Sequence of chain 2.A:
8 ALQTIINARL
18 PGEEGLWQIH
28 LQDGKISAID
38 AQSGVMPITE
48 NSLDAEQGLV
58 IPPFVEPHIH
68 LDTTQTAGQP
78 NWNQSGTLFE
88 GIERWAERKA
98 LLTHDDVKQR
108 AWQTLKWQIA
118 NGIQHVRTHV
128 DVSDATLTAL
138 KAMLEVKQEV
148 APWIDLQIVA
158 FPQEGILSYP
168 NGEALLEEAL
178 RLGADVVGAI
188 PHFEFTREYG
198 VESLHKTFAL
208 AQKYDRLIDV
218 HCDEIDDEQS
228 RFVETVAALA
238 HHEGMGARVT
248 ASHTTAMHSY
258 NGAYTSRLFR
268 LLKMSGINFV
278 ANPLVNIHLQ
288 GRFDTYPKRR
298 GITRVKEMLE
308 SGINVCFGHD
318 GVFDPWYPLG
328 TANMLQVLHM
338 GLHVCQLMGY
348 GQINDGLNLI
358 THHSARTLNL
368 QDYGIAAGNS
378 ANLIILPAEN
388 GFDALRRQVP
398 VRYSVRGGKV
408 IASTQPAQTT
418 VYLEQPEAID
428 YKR

The small molecule below binds the protein below.
Small molecule (SMILES): O=C1NC=C(F)[C@H](O)N1

Binding-site contacts:
Ligand atom C6 contacts residue FE1 of chain 2.B at 3.8 Å.
Ligand atom O2 contacts residue GLN160 of chain 2.A at 3.0 Å (h-bond).
Ligand atom C6 contacts residue TRP323 of chain 2.A at 3.4 Å (hydrophobic).
Ligand atom C2 contacts residue GLN160 of chain 2.A at 3.7 Å.
Ligand atom C2 contacts residue LEU85 of chain 2.A at 3.6 Å (hydrophobic).
Ligand atom O4 contacts residue GLU221 of chain 2.A at 3.8 Å.
Ligand atom C2 contacts residue HIS218 of chain 2.A at 3.5 Å.
Ligand atom F5 contacts residue HIS67 of chain 2.A at 3.7 Å.
Ligand atom N1 contacts residue GLN160 of chain 2.A at 2.9 Å (h-bond).
Ligand atom O2 contacts residue LEU85 of chain 2.A at 3.6 Å.
Ligand atom C5 contacts residue HIS67 of chain 2.A at 3.6 Å.
Ligand atom C5 contacts residue ASP317 of chain 2.A at 3.7 Å.
Ligand atom F5 contacts residue ASP317 of chain 2.A at 3.1 Å.
Ligand atom O4 contacts residue FE1 of chain 2.B at 2.1 Å.
Ligand atom C6 contacts residue GLN160 of chain 2.A at 3.8 Å.
Ligand atom N3 contacts residue GLU221 of chain 2.A at 2.8 Å (salt-bridge).
Ligand atom F5 contacts residue TRP323 of chain 2.A at 3.4 Å.
Ligand atom N3 contacts residue HIS218 of chain 2.A at 3.5 Å.
Ligand atom C5 contacts residue FE1 of chain 2.B at 3.4 Å.
Ligand atom O4 contacts residue ASP317 of chain 2.A at 2.8 Å (salt-bridge).
Ligand atom C4 contacts residue FE1 of chain 2.B at 3.3 Å.
Ligand atom C2 contacts residue GLU221 of chain 2.A at 3.8 Å.
Ligand atom N1 contacts residue TRP323 of chain 2.A at 3.8 Å.
Ligand atom F5 contacts residue FE1 of chain 2.B at 3.7 Å.
Ligand atom N3 contacts residue FE1 of chain 2.B at 3.8 Å.
Ligand atom C6 contacts residue HIS67 of chain 2.A at 3.5 Å.
Ligand atom O4 contacts residue HIS65 of chain 2.A at 3.7 Å.
Ligand atom O2 contacts residue HIS218 of chain 2.A at 3.5 Å.
Ligand atom O4 contacts residue HIS67 of chain 2.A at 3.6 Å (h-bond).
Ligand atom O2 contacts residue GLU221 of chain 2.A at 3.8 Å.
Ligand atom N1 contacts residue PHE158 of chain 2.A at 3.8 Å.
Ligand atom O2 contacts residue PHE158 of chain 2.A at 3.4 Å.
Ligand atom O4 contacts residue HIS250 of chain 2.A at 2.8 Å (h-bond).
Ligand atom O4 contacts residue HIS218 of chain 2.A at 3.3 Å (h-bond).
Ligand atom C4 contacts residue ASP317 of chain 2.A at 3.6 Å.
Ligand atom C5 contacts residue TRP323 of chain 2.A at 3.5 Å (hydrophobic).
Ligand atom N1 contacts residue HIS67 of chain 2.A at 3.9 Å.
Ligand atom O2 contacts residue ILE187 of chain 2.A at 3.7 Å.
Ligand atom N3 contacts residue LEU85 of chain 2.A at 3.4 Å.
Ligand atom C4 contacts residue GLU221 of chain 2.A at 3.6 Å.